Sequence of chain 1.A:
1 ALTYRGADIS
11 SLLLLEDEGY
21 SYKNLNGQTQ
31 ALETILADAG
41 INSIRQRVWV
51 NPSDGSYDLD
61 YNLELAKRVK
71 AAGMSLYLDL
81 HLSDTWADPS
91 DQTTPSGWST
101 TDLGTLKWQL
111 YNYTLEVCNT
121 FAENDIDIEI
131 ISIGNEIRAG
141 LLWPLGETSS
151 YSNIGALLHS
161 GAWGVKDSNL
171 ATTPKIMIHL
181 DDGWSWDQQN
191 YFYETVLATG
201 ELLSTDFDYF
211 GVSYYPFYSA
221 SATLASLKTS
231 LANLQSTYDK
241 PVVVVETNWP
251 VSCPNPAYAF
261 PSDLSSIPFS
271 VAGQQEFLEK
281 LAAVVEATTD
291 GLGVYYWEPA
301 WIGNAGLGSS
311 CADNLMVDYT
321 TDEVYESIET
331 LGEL

Binding-site contacts:
Ligand atom O6 contacts residue PEG1 of chain 1.G at 3.6 Å.
Ligand atom O3 contacts residue TRP297 of chain 1.A at 3.7 Å.
Ligand atom O6 contacts residue TYR218 of chain 1.A at 2.7 Å (h-bond).
Ligand atom O6 contacts residue LEU307 of chain 1.A at 3.1 Å (h-bond).
Ligand atom C4 contacts residue TRP297 of chain 1.A at 3.5 Å (hydrophobic).
Ligand atom C6 contacts residue GLY308 of chain 1.A at 3.7 Å.
Ligand atom O2 contacts residue ASP88 of chain 1.A at 2.8 Å (salt-bridge).
Ligand atom O5 contacts residue TRP297 of chain 1.A at 3.7 Å.
Ligand atom O6 contacts residue EDO1 of chain 1.O at 3.7 Å.
Ligand atom C3 contacts residue TRP297 of chain 1.A at 3.8 Å (hydrophobic).
Ligand atom O2 contacts residue GLU136 of chain 1.A at 3.1 Å.
Ligand atom O1 contacts residue GLU136 of chain 1.A at 2.6 Å (salt-bridge).
Ligand atom C2 contacts residue ASP88 of chain 1.A at 3.7 Å.
Ligand atom O1 contacts residue PG41 of chain 1.M at 2.7 Å (h-bond).
Ligand atom O6 contacts residue ASN304 of chain 1.A at 2.9 Å (h-bond).
Ligand atom O2 contacts residue TRP86 of chain 1.A at 3.6 Å.
Ligand atom C3 contacts residue GLU246 of chain 1.A at 3.4 Å.
Ligand atom C6 contacts residue LEU307 of chain 1.A at 3.3 Å (hydrophobic).
Ligand atom C1 contacts residue TYR215 of chain 1.A at 3.8 Å (hydrophobic).
Ligand atom C1 contacts residue GLU136 of chain 1.A at 3.4 Å.
Ligand atom C6 contacts residue TYR218 of chain 1.A at 3.7 Å (hydrophobic).
Ligand atom C1 contacts residue GLU246 of chain 1.A at 3.1 Å.
Ligand atom O2 contacts residue PG41 of chain 1.M at 4.0 Å.
Ligand atom C6 contacts residue ASN304 of chain 1.A at 3.9 Å.
Ligand atom C2 contacts residue GLU136 of chain 1.A at 3.4 Å.
Ligand atom C6 contacts residue PEG1 of chain 1.G at 3.6 Å.
Ligand atom C2 contacts residue ASN135 of chain 1.A at 4.0 Å.
Ligand atom O2 contacts residue GLU246 of chain 1.A at 2.7 Å (salt-bridge).
Ligand atom O4 contacts residue PG41 of chain 1.M at 3.7 Å.
Ligand atom C4 contacts residue PEG1 of chain 1.G at 3.9 Å.
Ligand atom C2 contacts residue PG41 of chain 1.M at 3.8 Å.
Ligand atom O5 contacts residue PG41 of chain 1.M at 3.3 Å (h-bond).
Ligand atom C1 contacts residue PG41 of chain 1.M at 3.6 Å.
Ligand atom C2 contacts residue GLU246 of chain 1.A at 3.2 Å.
Ligand atom O5 contacts residue TYR215 of chain 1.A at 4.0 Å.
Ligand atom O4 contacts residue PEG1 of chain 1.G at 2.7 Å.
Ligand atom C5 contacts residue TYR215 of chain 1.A at 3.7 Å (hydrophobic).
Ligand atom C1 contacts residue TRP86 of chain 1.A at 3.9 Å (hydrophobic).
Ligand atom C3 contacts residue TRP86 of chain 1.A at 3.7 Å (hydrophobic).
Ligand atom O2 contacts residue ASN135 of chain 1.A at 2.8 Å (h-bond).

This protein binds this small molecule.
Small molecule (SMILES): OC[C@H]1O[C@@H](O[C@@H]2[C@H](O)[C@@H](O)[C@H](O)O[C@@H]2CO)[C@H](O)[C@@H](O)[C@H]1O